Sequence of chain 2.B:
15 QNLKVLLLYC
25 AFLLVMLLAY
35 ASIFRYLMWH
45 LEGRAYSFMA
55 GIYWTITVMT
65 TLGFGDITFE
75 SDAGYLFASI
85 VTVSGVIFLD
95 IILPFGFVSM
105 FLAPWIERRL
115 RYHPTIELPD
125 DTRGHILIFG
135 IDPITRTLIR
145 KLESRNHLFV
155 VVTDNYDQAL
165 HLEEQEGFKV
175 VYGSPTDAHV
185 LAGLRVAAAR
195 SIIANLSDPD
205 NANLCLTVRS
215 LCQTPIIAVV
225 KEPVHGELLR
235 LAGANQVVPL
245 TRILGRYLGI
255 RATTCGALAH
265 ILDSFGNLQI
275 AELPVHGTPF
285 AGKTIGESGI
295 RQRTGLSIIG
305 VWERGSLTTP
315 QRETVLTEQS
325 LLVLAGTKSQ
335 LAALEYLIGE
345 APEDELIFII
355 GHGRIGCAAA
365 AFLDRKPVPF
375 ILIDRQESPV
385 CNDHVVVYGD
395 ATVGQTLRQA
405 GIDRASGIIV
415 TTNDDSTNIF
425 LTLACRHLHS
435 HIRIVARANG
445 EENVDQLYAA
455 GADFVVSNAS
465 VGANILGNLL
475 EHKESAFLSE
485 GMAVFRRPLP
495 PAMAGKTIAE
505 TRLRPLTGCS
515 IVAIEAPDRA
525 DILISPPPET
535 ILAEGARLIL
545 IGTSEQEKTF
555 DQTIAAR

A protein and the small-molecule ligand that binds it are described below.
Small molecule (SMILES): OC[C@H]1O[C@H](O)[C@H](O)[C@@H](O)[C@@H]1O

Binding-site contacts:
Ligand atom C6 contacts residue TRP43 of chain 2.B at 4.0 Å (hydrophobic).
Ligand atom O3 contacts residue TRP43 of chain 2.B at 4.4 Å.
Ligand atom C6 contacts residue ALA49 of chain 2.B at 4.5 Å (hydrophobic).
Ligand atom C4 contacts residue ALA49 of chain 2.B at 4.2 Å (hydrophobic).
Ligand atom O6 contacts residue ARG39 of chain 2.B at 3.8 Å.
Ligand atom C4 contacts residue TRP43 of chain 2.B at 4.4 Å (hydrophobic).
Ligand atom O6 contacts residue ALA49 of chain 2.B at 4.1 Å.
Ligand atom O6 contacts residue TYR50 of chain 2.B at 3.6 Å (h-bond).
Ligand atom O5 contacts residue TRP43 of chain 2.B at 4.2 Å.
Ligand atom O4 contacts residue ALA49 of chain 2.B at 3.3 Å.